This protein binds this small molecule.
Small molecule (SMILES): O=C1CO[C@H](CO)[C@@H](O)[C@@H]1O

Sequence of chain 1.B:
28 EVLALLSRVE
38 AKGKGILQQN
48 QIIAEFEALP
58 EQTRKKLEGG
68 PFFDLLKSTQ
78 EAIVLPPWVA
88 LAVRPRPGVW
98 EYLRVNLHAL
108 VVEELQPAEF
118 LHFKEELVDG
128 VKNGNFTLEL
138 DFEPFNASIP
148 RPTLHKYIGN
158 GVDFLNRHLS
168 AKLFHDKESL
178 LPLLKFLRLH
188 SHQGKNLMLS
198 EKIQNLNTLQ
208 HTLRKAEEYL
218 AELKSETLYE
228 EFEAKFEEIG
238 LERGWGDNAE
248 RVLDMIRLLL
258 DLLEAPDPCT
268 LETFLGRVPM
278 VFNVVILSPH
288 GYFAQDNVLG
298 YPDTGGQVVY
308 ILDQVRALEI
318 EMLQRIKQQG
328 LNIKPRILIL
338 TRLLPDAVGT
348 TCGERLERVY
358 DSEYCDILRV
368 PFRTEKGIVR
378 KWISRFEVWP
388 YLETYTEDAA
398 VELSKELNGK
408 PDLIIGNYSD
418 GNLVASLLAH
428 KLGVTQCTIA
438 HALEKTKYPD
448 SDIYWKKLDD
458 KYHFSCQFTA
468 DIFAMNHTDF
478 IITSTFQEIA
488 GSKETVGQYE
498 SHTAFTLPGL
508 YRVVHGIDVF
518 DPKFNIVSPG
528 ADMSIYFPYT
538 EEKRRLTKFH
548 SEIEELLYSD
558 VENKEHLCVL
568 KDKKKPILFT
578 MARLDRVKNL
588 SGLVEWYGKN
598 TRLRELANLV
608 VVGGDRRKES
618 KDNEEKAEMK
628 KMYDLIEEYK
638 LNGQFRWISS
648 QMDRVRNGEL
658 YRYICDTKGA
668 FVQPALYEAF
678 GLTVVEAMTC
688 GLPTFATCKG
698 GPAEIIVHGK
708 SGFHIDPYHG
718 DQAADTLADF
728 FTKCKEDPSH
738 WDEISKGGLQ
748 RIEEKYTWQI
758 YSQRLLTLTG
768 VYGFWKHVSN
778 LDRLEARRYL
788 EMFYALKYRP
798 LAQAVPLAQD

Binding-site contacts:
Ligand atom O4 contacts residue PHE677 of chain 1.B at 3.4 Å.
Ligand atom C2 contacts residue UDP1 of chain 1.Q at 2.7 Å.
Ligand atom C2 contacts residue HIS438 of chain 1.B at 3.3 Å.
Ligand atom O6 contacts residue HIS438 of chain 1.B at 3.5 Å (h-bond).
Ligand atom O2 contacts residue LCN1 of chain 1.R at 0.3 Å (h-bond).
Ligand atom O3 contacts residue LCN1 of chain 1.R at 0.3 Å (h-bond).
Ligand atom C4 contacts residue PHE677 of chain 1.B at 4.0 Å (hydrophobic).
Ligand atom C6 contacts residue LCN1 of chain 1.R at 0.5 Å.
Ligand atom O3 contacts residue PHE677 of chain 1.B at 3.1 Å (h-bond).
Ligand atom O3 contacts residue GLU675 of chain 1.B at 2.7 Å (salt-bridge).
Ligand atom C3 contacts residue HIS438 of chain 1.B at 3.8 Å.
Ligand atom O6 contacts residue LEU679 of chain 1.B at 3.9 Å.
Ligand atom O4 contacts residue LCN1 of chain 1.R at 0.7 Å (h-bond).
Ligand atom C3 contacts residue LCN1 of chain 1.R at 0.2 Å.
Ligand atom O2 contacts residue HIS438 of chain 1.B at 3.6 Å.
Ligand atom O3 contacts residue UDP1 of chain 1.Q at 3.9 Å.
Ligand atom C4 contacts residue LCN1 of chain 1.R at 0.5 Å.
Ligand atom C5 contacts residue UDP1 of chain 1.Q at 3.4 Å.
Ligand atom O2 contacts residue ALA439 of chain 1.B at 3.8 Å.
Ligand atom C1 contacts residue UDP1 of chain 1.Q at 3.1 Å.
Ligand atom C5 contacts residue LCN1 of chain 1.R at 0.9 Å.
Ligand atom O5 contacts residue UDP1 of chain 1.Q at 3.6 Å.
Ligand atom O5 contacts residue HIS438 of chain 1.B at 2.8 Å (h-bond).
Ligand atom O3 contacts residue GLY678 of chain 1.B at 3.4 Å (h-bond).
Ligand atom C4 contacts residue HIS438 of chain 1.B at 3.4 Å.
Ligand atom C1 contacts residue HIS438 of chain 1.B at 3.4 Å.
Ligand atom C1 contacts residue LCN1 of chain 1.R at 0.4 Å.
Ligand atom C3 contacts residue UDP1 of chain 1.Q at 3.2 Å.
Ligand atom O3 contacts residue ALA676 of chain 1.B at 3.6 Å.
Ligand atom C6 contacts residue HIS438 of chain 1.B at 2.9 Å.
Ligand atom O6 contacts residue LCN1 of chain 1.R at 0.9 Å.
Ligand atom O4 contacts residue UDP1 of chain 1.Q at 2.9 Å (h-bond).
Ligand atom C4 contacts residue UDP1 of chain 1.Q at 3.7 Å.
Ligand atom O4 contacts residue GLY678 of chain 1.B at 3.6 Å.
Ligand atom C2 contacts residue LCN1 of chain 1.R at 0.3 Å.
Ligand atom O5 contacts residue LCN1 of chain 1.R at 1.1 Å (h-bond).
Ligand atom O2 contacts residue UDP1 of chain 1.Q at 2.8 Å (h-bond).
Ligand atom C3 contacts residue GLU675 of chain 1.B at 3.5 Å.
Ligand atom C5 contacts residue HIS438 of chain 1.B at 3.4 Å.
Ligand atom O6 contacts residue TYR307 of chain 1.B at 3.6 Å.